The protein below binds the small molecule below.
Small molecule (SMILES): CC(=O)N[C@@H]1[C@@H](O)[C@H](O)[C@@H](CO)O[C@H]1O

Binding-site contacts:
Ligand atom C8 contacts residue ASN271 of chain 1.A at 4.2 Å.
Ligand atom C3 contacts residue ASN271 of chain 1.A at 3.8 Å.
Ligand atom O7 contacts residue ASN271 of chain 1.A at 3.1 Å (h-bond).
Ligand atom C2 contacts residue ASN271 of chain 1.A at 2.4 Å.
Ligand atom O5 contacts residue ASN271 of chain 1.A at 2.4 Å (h-bond).
Ligand atom C1 contacts residue ASN271 of chain 1.A at 1.4 Å.
Ligand atom N2 contacts residue ASN271 of chain 1.A at 2.8 Å (h-bond).
Ligand atom C7 contacts residue ASN271 of chain 1.A at 3.1 Å.
Ligand atom C4 contacts residue ASN271 of chain 1.A at 4.3 Å.
Ligand atom C5 contacts residue ASN271 of chain 1.A at 3.7 Å.

Sequence of chain 1.A:
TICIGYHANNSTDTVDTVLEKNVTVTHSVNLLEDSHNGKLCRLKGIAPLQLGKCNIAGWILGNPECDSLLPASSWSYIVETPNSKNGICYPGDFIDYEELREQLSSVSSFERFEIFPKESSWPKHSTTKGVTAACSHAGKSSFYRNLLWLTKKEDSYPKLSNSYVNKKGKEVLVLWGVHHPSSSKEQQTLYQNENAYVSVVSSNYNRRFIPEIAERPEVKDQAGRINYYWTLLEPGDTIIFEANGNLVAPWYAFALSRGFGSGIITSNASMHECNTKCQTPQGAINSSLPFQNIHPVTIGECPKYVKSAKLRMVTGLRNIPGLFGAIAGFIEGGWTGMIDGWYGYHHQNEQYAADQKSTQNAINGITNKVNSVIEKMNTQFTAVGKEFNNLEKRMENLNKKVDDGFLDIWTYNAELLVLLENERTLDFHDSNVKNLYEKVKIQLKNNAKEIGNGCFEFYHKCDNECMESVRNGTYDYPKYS